Binding-site contacts:
Ligand atom O6 contacts residue TYR100 of chain 1.A at 3.0 Å (h-bond).
Ligand atom C6 contacts residue ASP208 of chain 1.A at 3.5 Å.
Ligand atom C4 contacts residue ASP208 of chain 1.A at 3.5 Å.
Ligand atom C2 contacts residue LEU99 of chain 1.A at 4.3 Å (hydrophobic).
Ligand atom O5 contacts residue LEU99 of chain 1.A at 3.3 Å (h-bond).
Ligand atom O5 contacts residue TYR100 of chain 1.A at 4.0 Å.
Ligand atom C3 contacts residue GLY227 of chain 1.A at 4.4 Å.
Ligand atom C4 contacts residue GLY227 of chain 1.A at 3.9 Å.
Ligand atom C5 contacts residue TYR100 of chain 1.A at 4.4 Å (hydrophobic).
Ligand atom O6 contacts residue GLY98 of chain 1.A at 3.5 Å (h-bond).
Ligand atom C4 contacts residue ARG228 of chain 1.A at 3.7 Å.
Ligand atom O4 contacts residue TYR12 of chain 1.A at 4.1 Å.
Ligand atom C5 contacts residue ASP208 of chain 1.A at 4.1 Å.
Ligand atom O4 contacts residue ASN14 of chain 1.A at 2.9 Å (h-bond).
Ligand atom O2 contacts residue GLY98 of chain 1.A at 3.8 Å.
Ligand atom C6 contacts residue TYR100 of chain 1.A at 3.9 Å (hydrophobic).
Ligand atom O3 contacts residue GLY227 of chain 1.A at 3.6 Å.
Ligand atom C3 contacts residue ASN14 of chain 1.A at 4.1 Å.
Ligand atom O6 contacts residue ALA207 of chain 1.A at 3.1 Å.
Ligand atom C1 contacts residue LEU99 of chain 1.A at 3.6 Å (hydrophobic).
Ligand atom C7 contacts residue TYR12 of chain 1.A at 3.7 Å (hydrophobic).
Ligand atom C5 contacts residue ASN14 of chain 1.A at 4.1 Å.
Ligand atom O4 contacts residue GLY227 of chain 1.A at 3.7 Å.
Ligand atom C6 contacts residue ALA207 of chain 1.A at 3.4 Å (hydrophobic).
Ligand atom O4 contacts residue ARG228 of chain 1.A at 3.0 Å (salt-bridge).
Ligand atom C5 contacts residue LEU99 of chain 1.A at 4.3 Å (hydrophobic).
Ligand atom C6 contacts residue TYR12 of chain 1.A at 3.6 Å (hydrophobic).
Ligand atom C3 contacts residue ARG228 of chain 1.A at 4.0 Å.
Ligand atom C5 contacts residue TYR12 of chain 1.A at 3.8 Å (hydrophobic).
Ligand atom C7 contacts residue LEU99 of chain 1.A at 4.4 Å (hydrophobic).
Ligand atom O2 contacts residue LEU99 of chain 1.A at 3.5 Å (h-bond).
Ligand atom O6 contacts residue ASP208 of chain 1.A at 2.8 Å (salt-bridge).
Ligand atom O5 contacts residue GLY98 of chain 1.A at 4.3 Å.
Ligand atom O3 contacts residue THR226 of chain 1.A at 4.4 Å.
Ligand atom C6 contacts residue LEU99 of chain 1.A at 4.5 Å (hydrophobic).
Ligand atom O3 contacts residue ARG228 of chain 1.A at 3.1 Å (salt-bridge).
Ligand atom O4 contacts residue ASP208 of chain 1.A at 2.6 Å (salt-bridge).
Ligand atom C4 contacts residue ASN14 of chain 1.A at 3.9 Å.
Ligand atom O6 contacts residue LEU99 of chain 1.A at 3.5 Å (h-bond).
Ligand atom C7 contacts residue TYR100 of chain 1.A at 4.0 Å (hydrophobic).

This small molecule binds to this protein.
Small molecule (SMILES): CO[C@H]1O[C@H](CO)[C@@H](O)[C@H](O)[C@@H]1O

Sequence of chain 1.A:
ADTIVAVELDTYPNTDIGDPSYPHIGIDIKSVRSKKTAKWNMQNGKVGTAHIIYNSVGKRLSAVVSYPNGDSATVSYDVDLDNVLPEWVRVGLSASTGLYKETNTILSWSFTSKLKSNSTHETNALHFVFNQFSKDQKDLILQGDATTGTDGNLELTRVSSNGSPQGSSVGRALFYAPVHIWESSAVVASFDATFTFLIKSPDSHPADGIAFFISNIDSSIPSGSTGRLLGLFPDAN